Binding-site contacts:
Ligand atom CAJ contacts residue PHE155 of chain 32.A at 3.8 Å (hydrophobic).
Ligand atom CAH contacts residue PHE155 of chain 32.A at 3.7 Å (hydrophobic).
Ligand atom CAC contacts residue PHE137 of chain 32.A at 3.8 Å (hydrophobic).
Ligand atom NAT contacts residue PHE155 of chain 32.A at 3.9 Å.
Ligand atom CAN contacts residue ILE111 of chain 32.A at 3.8 Å (hydrophobic).
Ligand atom CAR contacts residue TYR201 of chain 32.A at 3.5 Å (hydrophobic).
Ligand atom CAG contacts residue ASN228 of chain 32.A at 3.2 Å.
Ligand atom CBA contacts residue TRP203 of chain 32.A at 3.3 Å (hydrophobic).
Ligand atom OAW contacts residue ILE111 of chain 32.A at 3.9 Å.
Ligand atom CAA contacts residue VAL179 of chain 32.A at 3.3 Å (hydrophobic).
Ligand atom CAS contacts residue TRP203 of chain 32.A at 3.5 Å (hydrophobic).
Ligand atom CAI contacts residue VAL192 of chain 32.A at 3.9 Å (hydrophobic).
Ligand atom CAI contacts residue PHE135 of chain 32.A at 3.7 Å (hydrophobic).
Ligand atom CAP contacts residue ILE111 of chain 32.A at 3.6 Å (hydrophobic).
Ligand atom OAB contacts residue ASP112 of chain 32.A at 3.6 Å.
Ligand atom NBB contacts residue TRP203 of chain 32.A at 3.9 Å.
Ligand atom CAP contacts residue PHE135 of chain 32.A at 3.6 Å (hydrophobic).
Ligand atom CAL contacts residue PRO177 of chain 32.A at 3.7 Å (hydrophobic).
Ligand atom NBC contacts residue TRP203 of chain 32.A at 3.2 Å.
Ligand atom OAB contacts residue TRP203 of chain 32.A at 3.8 Å.
Ligand atom CAD contacts residue THR114 of chain 32.A at 3.6 Å.
Ligand atom CAF contacts residue ASP112 of chain 32.A at 3.6 Å.
Ligand atom CAA contacts residue PRO177 of chain 32.A at 3.3 Å (hydrophobic).
Ligand atom OAB contacts residue ILE113 of chain 32.A at 3.2 Å (h-bond).
Ligand atom CBA contacts residue ASN228 of chain 32.A at 3.8 Å.
Ligand atom CAX contacts residue TRP203 of chain 32.A at 3.5 Å (hydrophobic).
Ligand atom CAD contacts residue ASP112 of chain 32.A at 3.7 Å.
Ligand atom CAE contacts residue GLN202 of chain 32.A at 3.4 Å.
Ligand atom CAS contacts residue TYR201 of chain 32.A at 3.7 Å (hydrophobic).
Ligand atom CAA contacts residue TYR153 of chain 32.A at 3.7 Å (hydrophobic).
Ligand atom OAW contacts residue MET195 of chain 32.A at 3.3 Å.
Ligand atom CAK contacts residue PHE135 of chain 32.A at 3.6 Å (hydrophobic).
Ligand atom CAG contacts residue GLN202 of chain 32.A at 3.5 Å.
Ligand atom CAS contacts residue ASN228 of chain 32.A at 3.7 Å.
Ligand atom CAC contacts residue PHE233 of chain 32.A at 3.9 Å (hydrophobic).
Ligand atom CAL contacts residue PHE155 of chain 32.A at 3.7 Å (hydrophobic).
Ligand atom CAA contacts residue SER178 of chain 32.A at 3.5 Å.
Ligand atom CAF contacts residue TRP203 of chain 32.A at 3.8 Å (hydrophobic).
Ligand atom CAG contacts residue TRP203 of chain 32.A at 3.6 Å (hydrophobic).
Ligand atom CAE contacts residue ASN228 of chain 32.A at 3.4 Å.

Sequence of chain 32.C:
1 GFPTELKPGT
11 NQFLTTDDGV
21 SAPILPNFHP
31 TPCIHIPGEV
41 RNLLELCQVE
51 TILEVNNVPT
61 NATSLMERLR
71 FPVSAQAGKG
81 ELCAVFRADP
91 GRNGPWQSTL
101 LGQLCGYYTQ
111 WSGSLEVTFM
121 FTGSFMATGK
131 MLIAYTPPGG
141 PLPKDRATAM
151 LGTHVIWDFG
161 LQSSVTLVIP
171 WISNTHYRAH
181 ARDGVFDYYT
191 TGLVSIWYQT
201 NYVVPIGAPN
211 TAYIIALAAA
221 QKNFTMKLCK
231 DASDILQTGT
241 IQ

Sequence of chain 32.A:
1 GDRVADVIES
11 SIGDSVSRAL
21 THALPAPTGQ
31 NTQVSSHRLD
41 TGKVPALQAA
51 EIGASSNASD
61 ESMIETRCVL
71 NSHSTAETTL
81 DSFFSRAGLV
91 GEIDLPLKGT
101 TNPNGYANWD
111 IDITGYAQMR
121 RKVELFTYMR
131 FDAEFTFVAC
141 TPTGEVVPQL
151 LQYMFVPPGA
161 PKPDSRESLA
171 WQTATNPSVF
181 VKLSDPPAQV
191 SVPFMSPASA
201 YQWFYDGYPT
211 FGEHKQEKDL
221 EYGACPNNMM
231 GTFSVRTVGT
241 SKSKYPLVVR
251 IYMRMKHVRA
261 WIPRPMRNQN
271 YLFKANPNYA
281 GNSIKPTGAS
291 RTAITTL

Sequence of chain 33.C:
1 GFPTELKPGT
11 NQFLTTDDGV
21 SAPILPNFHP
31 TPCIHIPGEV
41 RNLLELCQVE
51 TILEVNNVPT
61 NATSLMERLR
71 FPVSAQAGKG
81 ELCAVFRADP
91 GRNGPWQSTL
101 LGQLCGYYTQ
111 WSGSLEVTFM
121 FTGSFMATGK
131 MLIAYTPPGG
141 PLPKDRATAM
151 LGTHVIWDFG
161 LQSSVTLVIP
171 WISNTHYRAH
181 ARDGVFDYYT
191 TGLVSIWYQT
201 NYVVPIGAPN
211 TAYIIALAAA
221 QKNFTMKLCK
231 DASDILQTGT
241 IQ

This protein binds this small molecule.
Small molecule (SMILES): CCO/N=C/c1ccc(OCCCCCN2CCN(c3ccncc3)C2=O)cc1